Sequence of chain 1.C:
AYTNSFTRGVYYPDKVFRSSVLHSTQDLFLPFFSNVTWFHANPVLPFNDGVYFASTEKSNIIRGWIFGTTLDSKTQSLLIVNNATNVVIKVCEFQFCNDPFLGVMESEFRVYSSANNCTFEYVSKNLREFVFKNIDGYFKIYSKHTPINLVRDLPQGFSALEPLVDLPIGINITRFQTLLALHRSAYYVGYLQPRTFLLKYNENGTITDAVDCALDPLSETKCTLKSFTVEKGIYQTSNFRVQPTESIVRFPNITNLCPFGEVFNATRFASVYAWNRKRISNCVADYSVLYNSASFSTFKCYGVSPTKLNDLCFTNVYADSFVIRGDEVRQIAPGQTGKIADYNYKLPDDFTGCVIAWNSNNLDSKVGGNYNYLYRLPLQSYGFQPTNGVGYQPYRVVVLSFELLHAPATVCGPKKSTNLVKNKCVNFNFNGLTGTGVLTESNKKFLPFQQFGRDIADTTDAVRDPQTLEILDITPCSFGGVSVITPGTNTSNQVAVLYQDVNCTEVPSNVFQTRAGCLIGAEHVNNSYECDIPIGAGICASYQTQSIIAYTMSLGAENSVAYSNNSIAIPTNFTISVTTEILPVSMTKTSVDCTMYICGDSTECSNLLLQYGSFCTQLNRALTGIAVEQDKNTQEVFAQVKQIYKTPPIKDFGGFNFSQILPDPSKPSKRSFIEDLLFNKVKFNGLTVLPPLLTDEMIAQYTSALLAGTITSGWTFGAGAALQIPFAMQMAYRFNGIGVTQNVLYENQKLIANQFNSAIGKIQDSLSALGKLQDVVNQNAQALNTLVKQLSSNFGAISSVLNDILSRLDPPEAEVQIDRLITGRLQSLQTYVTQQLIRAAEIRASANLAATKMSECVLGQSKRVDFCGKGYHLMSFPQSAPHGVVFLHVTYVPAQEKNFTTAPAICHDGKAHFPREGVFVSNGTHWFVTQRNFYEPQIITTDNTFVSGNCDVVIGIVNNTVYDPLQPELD

Binding-site contacts:
Ligand atom O5 contacts residue ASN717 of chain 1.C at 2.3 Å (h-bond).
Ligand atom O7 contacts residue LEU922 of chain 1.C at 3.7 Å.
Ligand atom C1 contacts residue GLN1071 of chain 1.C at 4.4 Å.
Ligand atom N2 contacts residue ASN717 of chain 1.C at 3.0 Å (h-bond).
Ligand atom O5 contacts residue GLN1071 of chain 1.C at 4.1 Å.
Ligand atom C3 contacts residue ASN717 of chain 1.C at 3.8 Å.
Ligand atom C8 contacts residue ASN925 of chain 1.C at 4.0 Å.
Ligand atom O6 contacts residue GLN926 of chain 1.C at 3.2 Å (h-bond).
Ligand atom C7 contacts residue LEU922 of chain 1.C at 3.6 Å (hydrophobic).
Ligand atom O6 contacts residue LEU922 of chain 1.C at 4.1 Å.
Ligand atom O7 contacts residue GLN1071 of chain 1.C at 3.7 Å.
Ligand atom C4 contacts residue LEU922 of chain 1.C at 4.5 Å (hydrophobic).
Ligand atom C1 contacts residue ASN717 of chain 1.C at 1.4 Å.
Ligand atom C8 contacts residue LEU922 of chain 1.C at 3.6 Å (hydrophobic).
Ligand atom O4 contacts residue LEU922 of chain 1.C at 3.9 Å.
Ligand atom C5 contacts residue LEU922 of chain 1.C at 4.0 Å (hydrophobic).
Ligand atom O7 contacts residue ASN717 of chain 1.C at 3.6 Å (h-bond).
Ligand atom C2 contacts residue ASN717 of chain 1.C at 2.5 Å.
Ligand atom C4 contacts residue ASN717 of chain 1.C at 4.2 Å.
Ligand atom N2 contacts residue LEU922 of chain 1.C at 4.3 Å.
Ligand atom C6 contacts residue GLN926 of chain 1.C at 4.3 Å.
Ligand atom C7 contacts residue ASN717 of chain 1.C at 3.5 Å.
Ligand atom C5 contacts residue ASN717 of chain 1.C at 3.6 Å.

A small-molecule ligand and the protein it binds are described below.
Small molecule (SMILES): CC(=O)N[C@H]1[C@H](O[C@H]2[C@H](O)[C@@H](NC(C)=O)CO[C@@H]2CO)O[C@H](CO)[C@@H](O)[C@@H]1O